A small-molecule ligand and the protein it binds are described below.
Small molecule (SMILES): CC[C@@H](CS(=O)(=O)C(C)(C)C)N1C(=O)[C@@H](CC(=O)O)O[C@H](c2cccc(Cl)c2)[C@H]1c1ccc(Cl)cc1

Sequence of chain 1.C:
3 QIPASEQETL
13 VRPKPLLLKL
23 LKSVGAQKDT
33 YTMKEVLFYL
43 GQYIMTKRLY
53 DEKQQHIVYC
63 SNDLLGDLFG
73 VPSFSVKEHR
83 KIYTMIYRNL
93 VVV

Binding-site contacts:
Ligand atom C12 contacts residue LEU39 of chain 1.C at 4.0 Å (hydrophobic).
Ligand atom CL2 contacts residue HIS81 of chain 1.C at 3.5 Å.
Ligand atom O3 contacts residue LYS79 of chain 1.C at 3.6 Å.
Ligand atom O1 contacts residue VAL78 of chain 1.C at 4.0 Å.
Ligand atom C21 contacts residue VAL78 of chain 1.C at 3.4 Å (hydrophobic).
Ligand atom C19 contacts residue VAL78 of chain 1.C at 4.0 Å (hydrophobic).
Ligand atom C16 contacts residue LEU39 of chain 1.C at 3.9 Å (hydrophobic).
Ligand atom C16 contacts residue HIS81 of chain 1.C at 3.8 Å.
Ligand atom C2 contacts residue TYR52 of chain 1.C at 4.1 Å (hydrophobic).
Ligand atom C10 contacts residue ILE46 of chain 1.C at 4.0 Å (hydrophobic).
Ligand atom C17 contacts residue HIS81 of chain 1.C at 3.4 Å.
Ligand atom O6 contacts residue HIS81 of chain 1.C at 3.9 Å.
Ligand atom C1 contacts residue VAL78 of chain 1.C at 3.8 Å (hydrophobic).
Ligand atom C14 contacts residue LEU39 of chain 1.C at 3.9 Å (hydrophobic).
Ligand atom CL1 contacts residue ILE46 of chain 1.C at 3.9 Å.
Ligand atom C1 contacts residue TYR52 of chain 1.C at 3.9 Å (hydrophobic).
Ligand atom CL2 contacts residue TYR85 of chain 1.C at 3.5 Å.
Ligand atom O3 contacts residue VAL78 of chain 1.C at 3.4 Å (h-bond).
Ligand atom C23 contacts residue LYS79 of chain 1.C at 3.2 Å.
Ligand atom C23 contacts residue HIS81 of chain 1.C at 3.9 Å.
Ligand atom C9 contacts residue ILE46 of chain 1.C at 4.0 Å (hydrophobic).
Ligand atom C23 contacts residue VAL78 of chain 1.C at 3.9 Å (hydrophobic).
Ligand atom C2 contacts residue GLY43 of chain 1.C at 4.0 Å.
Ligand atom CL2 contacts residue ILE84 of chain 1.C at 3.9 Å.
Ligand atom C2 contacts residue ILE46 of chain 1.C at 3.7 Å (hydrophobic).
Ligand atom CL1 contacts residue LEU42 of chain 1.C at 3.8 Å.
Ligand atom C11 contacts residue LEU39 of chain 1.C at 3.7 Å (hydrophobic).
Ligand atom C6 contacts residue HIS81 of chain 1.C at 3.7 Å.
Ligand atom CL1 contacts residue PHE71 of chain 1.C at 4.0 Å.
Ligand atom C15 contacts residue LEU39 of chain 1.C at 3.7 Å (hydrophobic).
Ligand atom C21 contacts residue LYS79 of chain 1.C at 4.1 Å.
Ligand atom C2 contacts residue MET47 of chain 1.C at 3.9 Å (hydrophobic).
Ligand atom C9 contacts residue ILE84 of chain 1.C at 3.9 Å (hydrophobic).
Ligand atom CL1 contacts residue ILE84 of chain 1.C at 3.8 Å.
Ligand atom C19 contacts residue HIS81 of chain 1.C at 3.9 Å.
Ligand atom CL2 contacts residue LEU39 of chain 1.C at 4.1 Å.
Ligand atom C15 contacts residue TYR85 of chain 1.C at 3.7 Å (hydrophobic).
Ligand atom C11 contacts residue GLY43 of chain 1.C at 4.1 Å.
Ligand atom O3 contacts residue HIS81 of chain 1.C at 2.8 Å (h-bond).
Ligand atom O2 contacts residue LYS79 of chain 1.C at 2.6 Å (salt-bridge).